Binding-site contacts:
Ligand atom C02 contacts residue TRP40 of chain 1.A at 3.9 Å (hydrophobic).
Ligand atom C14 contacts residue EDO1 of chain 1.E at 3.7 Å.
Ligand atom C09 contacts residue MET108 of chain 1.A at 3.8 Å (hydrophobic).
Ligand atom C15 contacts residue LEU51 of chain 1.A at 4.0 Å (hydrophobic).
Ligand atom C13 contacts residue TRP40 of chain 1.A at 3.9 Å (hydrophobic).
Ligand atom N21 contacts residue ILE105 of chain 1.A at 3.8 Å.
Ligand atom C36 contacts residue TYR98 of chain 1.A at 4.0 Å (hydrophobic).
Ligand atom N16 contacts residue PRO41 of chain 1.A at 3.4 Å (h-bond).
Ligand atom C17 contacts residue ILE105 of chain 1.A at 3.6 Å (hydrophobic).
Ligand atom C20 contacts residue ILE105 of chain 1.A at 3.8 Å (hydrophobic).
Ligand atom C25 contacts residue LEU53 of chain 1.A at 3.8 Å (hydrophobic).
Ligand atom C08 contacts residue TRP40 of chain 1.A at 3.8 Å (hydrophobic).
Ligand atom C18 contacts residue VAL46 of chain 1.A at 3.8 Å (hydrophobic).
Ligand atom C19 contacts residue VAL46 of chain 1.A at 3.7 Å (hydrophobic).
Ligand atom C13 contacts residue EDO1 of chain 1.E at 3.5 Å.
Ligand atom C24 contacts residue ASN99 of chain 1.A at 3.6 Å.
Ligand atom N23 contacts residue ASN99 of chain 1.A at 3.0 Å (h-bond).
Ligand atom C20 contacts residue ASN99 of chain 1.A at 3.8 Å.
Ligand atom C18 contacts residue ILE105 of chain 1.A at 3.8 Å (hydrophobic).
Ligand atom C22 contacts residue ASN99 of chain 1.A at 3.7 Å.
Ligand atom CL1 contacts residue LEU51 of chain 1.A at 3.8 Å.
Ligand atom C19 contacts residue PHE42 of chain 1.A at 3.6 Å (hydrophobic).
Ligand atom C35 contacts residue LEU53 of chain 1.A at 4.0 Å (hydrophobic).
Ligand atom C22 contacts residue ILE105 of chain 1.A at 3.9 Å (hydrophobic).
Ligand atom N16 contacts residue ILE105 of chain 1.A at 3.8 Å.
Ligand atom C07 contacts residue ASP104 of chain 1.A at 3.5 Å.
Ligand atom C14 contacts residue PRO41 of chain 1.A at 3.7 Å (hydrophobic).
Ligand atom CL1 contacts residue TRP40 of chain 1.A at 3.7 Å.
Ligand atom N21 contacts residue ASN99 of chain 1.A at 3.0 Å (h-bond).
Ligand atom C19 contacts residue PRO41 of chain 1.A at 3.5 Å (hydrophobic).
Ligand atom C02 contacts residue LEU51 of chain 1.A at 3.8 Å (hydrophobic).
Ligand atom C14 contacts residue LEU51 of chain 1.A at 3.9 Å (hydrophobic).
Ligand atom C15 contacts residue PRO41 of chain 1.A at 3.7 Å (hydrophobic).
Ligand atom C24 contacts residue LEU53 of chain 1.A at 3.8 Å (hydrophobic).
Ligand atom O11 contacts residue ILE105 of chain 1.A at 3.4 Å.
Ligand atom N23 contacts residue TYR98 of chain 1.A at 4.0 Å.
Ligand atom C09 contacts residue PRO41 of chain 1.A at 3.6 Å (hydrophobic).
Ligand atom C09 contacts residue TRP40 of chain 1.A at 3.5 Å (hydrophobic).
Ligand atom N37 contacts residue ILE105 of chain 1.A at 3.9 Å.
Ligand atom C36 contacts residue ASN99 of chain 1.A at 3.3 Å.

This protein binds this small molecule.
Small molecule (SMILES): Cc1cnc(Nc2ccc(N3CCN(C)CC3)cc2)nc1Nc1ccc(Cl)c(NS(=O)(=O)C(C)(C)C)c1

Sequence of chain 1.A:
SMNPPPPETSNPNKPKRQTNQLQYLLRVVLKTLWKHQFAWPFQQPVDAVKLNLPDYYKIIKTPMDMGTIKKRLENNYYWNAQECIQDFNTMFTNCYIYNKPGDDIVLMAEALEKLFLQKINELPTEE